Binding-site contacts:
Ligand atom N2 contacts residue ASN57 of chain 5.A at 3.2 Å (h-bond).
Ligand atom O7 contacts residue ASN57 of chain 5.A at 3.0 Å (h-bond).
Ligand atom C5 contacts residue ASN57 of chain 5.A at 3.7 Å.
Ligand atom O5 contacts residue ASN57 of chain 5.A at 2.4 Å (h-bond).
Ligand atom O5 contacts residue ARG14 of chain 5.A at 4.4 Å.
Ligand atom C3 contacts residue ASN57 of chain 5.A at 4.0 Å.
Ligand atom C4 contacts residue ASN57 of chain 5.A at 4.5 Å.
Ligand atom C5 contacts residue ARG14 of chain 5.A at 3.9 Å.
Ligand atom C1 contacts residue ASN57 of chain 5.A at 1.5 Å.
Ligand atom C2 contacts residue ARG14 of chain 5.A at 4.3 Å.
Ligand atom C1 contacts residue ARG14 of chain 5.A at 4.0 Å.
Ligand atom C7 contacts residue ASN57 of chain 5.A at 3.5 Å.
Ligand atom C6 contacts residue THR59 of chain 5.A at 4.4 Å.
Ligand atom C6 contacts residue ARG14 of chain 5.A at 4.3 Å.
Ligand atom N2 contacts residue ARG14 of chain 5.A at 4.1 Å.
Ligand atom C2 contacts residue ASN57 of chain 5.A at 2.8 Å.
Ligand atom C3 contacts residue ARG14 of chain 5.A at 4.2 Å.

Sequence of chain 5.A:
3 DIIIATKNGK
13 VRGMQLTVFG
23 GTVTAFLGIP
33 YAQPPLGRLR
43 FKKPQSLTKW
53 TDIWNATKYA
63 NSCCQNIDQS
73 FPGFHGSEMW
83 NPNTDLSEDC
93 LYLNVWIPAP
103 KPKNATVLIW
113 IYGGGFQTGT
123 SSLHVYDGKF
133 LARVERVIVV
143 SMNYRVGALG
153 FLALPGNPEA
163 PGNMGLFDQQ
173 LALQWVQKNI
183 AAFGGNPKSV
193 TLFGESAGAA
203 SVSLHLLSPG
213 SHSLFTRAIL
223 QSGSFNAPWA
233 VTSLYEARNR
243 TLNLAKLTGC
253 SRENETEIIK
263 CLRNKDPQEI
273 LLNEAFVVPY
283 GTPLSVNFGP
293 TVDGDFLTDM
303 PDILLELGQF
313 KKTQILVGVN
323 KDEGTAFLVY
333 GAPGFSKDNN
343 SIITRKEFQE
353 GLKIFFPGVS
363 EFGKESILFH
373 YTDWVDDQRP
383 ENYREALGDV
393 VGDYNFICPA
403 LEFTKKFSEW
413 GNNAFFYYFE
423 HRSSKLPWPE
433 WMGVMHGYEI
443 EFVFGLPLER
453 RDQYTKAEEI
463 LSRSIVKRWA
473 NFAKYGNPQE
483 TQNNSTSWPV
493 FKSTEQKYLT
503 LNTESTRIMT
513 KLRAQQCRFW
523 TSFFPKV

A small-molecule ligand and the protein it binds are described below.
Small molecule (SMILES): CC(=O)N[C@@H]1[C@@H](O)[C@H](O)[C@@H](CO)O[C@H]1O